A protein and the small-molecule ligand that binds it are described below.
Small molecule (SMILES): CC(=O)N[C@H]1[C@H](O[C@H]2[C@H](O)[C@@H](NC(C)=O)CO[C@@H]2CO)O[C@H](CO)[C@@H](O)[C@@H]1O

Binding-site contacts:
Ligand atom C2 contacts residue ASN832 of chain 1.C at 2.5 Å.
Ligand atom C1 contacts residue ASN832 of chain 1.C at 1.4 Å.
Ligand atom O5 contacts residue ASN832 of chain 1.C at 2.4 Å (h-bond).
Ligand atom C6 contacts residue GLN835 of chain 1.C at 4.2 Å.
Ligand atom C6 contacts residue SER834 of chain 1.C at 3.5 Å.
Ligand atom O6 contacts residue GLN835 of chain 1.C at 4.0 Å.
Ligand atom C5 contacts residue SER834 of chain 1.C at 3.2 Å.
Ligand atom O5 contacts residue SER834 of chain 1.C at 3.1 Å (h-bond).
Ligand atom C1 contacts residue SER834 of chain 1.C at 3.6 Å.
Ligand atom C7 contacts residue ASN832 of chain 1.C at 3.5 Å.
Ligand atom C8 contacts residue ASN832 of chain 1.C at 4.3 Å.
Ligand atom C3 contacts residue ASN832 of chain 1.C at 3.8 Å.
Ligand atom C5 contacts residue ASN832 of chain 1.C at 3.7 Å.
Ligand atom C4 contacts residue ASN832 of chain 1.C at 4.2 Å.
Ligand atom O7 contacts residue ASN832 of chain 1.C at 3.2 Å (h-bond).
Ligand atom N2 contacts residue ASN832 of chain 1.C at 2.9 Å (h-bond).

Sequence of chain 1.C:
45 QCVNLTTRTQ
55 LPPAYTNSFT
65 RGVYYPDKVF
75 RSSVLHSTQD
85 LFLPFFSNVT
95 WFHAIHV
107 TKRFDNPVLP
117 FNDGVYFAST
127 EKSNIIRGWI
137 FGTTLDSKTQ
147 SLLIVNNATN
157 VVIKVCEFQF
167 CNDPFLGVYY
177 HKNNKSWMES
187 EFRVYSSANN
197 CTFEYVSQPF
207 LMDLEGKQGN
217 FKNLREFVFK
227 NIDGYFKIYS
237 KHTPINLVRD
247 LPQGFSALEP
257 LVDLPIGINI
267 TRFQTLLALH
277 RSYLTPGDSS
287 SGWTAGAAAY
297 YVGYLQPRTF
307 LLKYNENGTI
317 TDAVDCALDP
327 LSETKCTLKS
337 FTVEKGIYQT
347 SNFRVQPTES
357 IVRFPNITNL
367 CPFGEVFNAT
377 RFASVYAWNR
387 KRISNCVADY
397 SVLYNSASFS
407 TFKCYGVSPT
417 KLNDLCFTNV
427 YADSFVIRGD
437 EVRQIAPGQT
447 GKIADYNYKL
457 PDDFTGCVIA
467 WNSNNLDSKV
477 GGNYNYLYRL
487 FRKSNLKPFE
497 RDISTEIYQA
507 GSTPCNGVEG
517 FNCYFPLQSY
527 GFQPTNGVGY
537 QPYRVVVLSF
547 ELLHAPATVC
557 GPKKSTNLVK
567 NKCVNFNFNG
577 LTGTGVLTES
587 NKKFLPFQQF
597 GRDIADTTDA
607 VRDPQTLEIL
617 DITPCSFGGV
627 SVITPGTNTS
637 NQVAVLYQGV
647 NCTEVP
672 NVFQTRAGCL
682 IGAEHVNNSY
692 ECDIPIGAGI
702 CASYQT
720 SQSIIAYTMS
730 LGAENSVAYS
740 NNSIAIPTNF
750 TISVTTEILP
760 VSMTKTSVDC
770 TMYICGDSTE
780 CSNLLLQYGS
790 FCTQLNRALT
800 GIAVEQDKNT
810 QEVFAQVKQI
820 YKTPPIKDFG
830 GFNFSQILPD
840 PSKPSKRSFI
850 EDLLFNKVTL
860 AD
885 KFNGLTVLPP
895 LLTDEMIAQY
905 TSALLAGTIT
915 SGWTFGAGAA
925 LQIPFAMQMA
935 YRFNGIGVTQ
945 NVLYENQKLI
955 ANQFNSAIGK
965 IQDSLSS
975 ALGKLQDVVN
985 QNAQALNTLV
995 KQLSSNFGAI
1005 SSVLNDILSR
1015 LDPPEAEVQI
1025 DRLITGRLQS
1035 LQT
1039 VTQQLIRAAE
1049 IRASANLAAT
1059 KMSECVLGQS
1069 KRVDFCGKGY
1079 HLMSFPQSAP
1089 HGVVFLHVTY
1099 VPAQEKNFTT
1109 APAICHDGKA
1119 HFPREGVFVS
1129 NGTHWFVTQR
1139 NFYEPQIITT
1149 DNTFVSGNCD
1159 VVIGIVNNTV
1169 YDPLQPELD